Binding-site contacts:
Ligand atom O1 contacts residue MET174 of chain 2.B at 3.2 Å.
Ligand atom CL contacts residue GLY94 of chain 2.B at 3.9 Å.
Ligand atom C8 contacts residue LEU150 of chain 2.B at 4.0 Å (hydrophobic).
Ligand atom CL contacts residue ILE91 of chain 2.B at 3.9 Å.
Ligand atom C13 contacts residue CYS95 of chain 2.B at 3.9 Å (hydrophobic).
Ligand atom C17 contacts residue LEU143 of chain 2.B at 3.2 Å (hydrophobic).
Ligand atom C14 contacts residue GLY94 of chain 2.B at 3.9 Å.
Ligand atom C12 contacts residue ILE91 of chain 2.B at 3.4 Å (hydrophobic).
Ligand atom C4 contacts residue ILE136 of chain 2.B at 3.8 Å (hydrophobic).
Ligand atom O contacts residue ALA102 of chain 2.B at 3.4 Å.
Ligand atom C18 contacts residue LEU150 of chain 2.B at 3.8 Å (hydrophobic).
Ligand atom O contacts residue ILE136 of chain 2.B at 3.3 Å.
Ligand atom C7 contacts residue ARG98 of chain 2.B at 3.9 Å.
Ligand atom C16 contacts residue VAL149 of chain 2.B at 3.8 Å (hydrophobic).
Ligand atom C13 contacts residue GLY94 of chain 2.B at 3.9 Å.
Ligand atom C12 contacts residue CYS95 of chain 2.B at 3.9 Å (hydrophobic).
Ligand atom C11 contacts residue CYS95 of chain 2.B at 3.9 Å (hydrophobic).
Ligand atom C3 contacts residue ILE136 of chain 2.B at 3.9 Å (hydrophobic).
Ligand atom C6 contacts residue ILE136 of chain 2.B at 3.5 Å (hydrophobic).
Ligand atom C18 contacts residue LEU143 of chain 2.B at 3.9 Å (hydrophobic).
Ligand atom C16 contacts residue LEU150 of chain 2.B at 2.9 Å (hydrophobic).
Ligand atom C contacts residue ARG98 of chain 2.B at 3.9 Å.
Ligand atom C16 contacts residue ILE151 of chain 2.B at 3.3 Å (hydrophobic).
Ligand atom C2 contacts residue ARG98 of chain 2.B at 3.6 Å.
Ligand atom C2 contacts residue LEU140 of chain 2.B at 3.9 Å (hydrophobic).
Ligand atom C contacts residue LEU140 of chain 2.B at 3.8 Å (hydrophobic).
Ligand atom O2 contacts residue ARG98 of chain 2.B at 3.2 Å.
Ligand atom O2 contacts residue SER152 of chain 2.B at 3.8 Å.
Ligand atom C18 contacts residue ARG98 of chain 2.B at 3.6 Å.
Ligand atom C4 contacts residue SER99 of chain 2.B at 3.5 Å.
Ligand atom C8 contacts residue LEU140 of chain 2.B at 3.9 Å (hydrophobic).
Ligand atom C1 contacts residue ARG98 of chain 2.B at 3.5 Å.
Ligand atom C17 contacts residue LEU150 of chain 2.B at 3.4 Å (hydrophobic).
Ligand atom C7 contacts residue LEU140 of chain 2.B at 3.6 Å (hydrophobic).
Ligand atom C6 contacts residue ALA102 of chain 2.B at 3.6 Å (hydrophobic).
Ligand atom C13 contacts residue ILE91 of chain 2.B at 3.9 Å (hydrophobic).
Ligand atom O3 contacts residue LEU143 of chain 2.B at 3.5 Å.
Ligand atom O3 contacts residue GLU153 of chain 2.B at 3.6 Å (salt-bridge).
Ligand atom C1 contacts residue LEU140 of chain 2.B at 3.5 Å (hydrophobic).
Ligand atom C5 contacts residue CYS95 of chain 2.B at 4.0 Å (hydrophobic).

Sequence of chain 2.B:
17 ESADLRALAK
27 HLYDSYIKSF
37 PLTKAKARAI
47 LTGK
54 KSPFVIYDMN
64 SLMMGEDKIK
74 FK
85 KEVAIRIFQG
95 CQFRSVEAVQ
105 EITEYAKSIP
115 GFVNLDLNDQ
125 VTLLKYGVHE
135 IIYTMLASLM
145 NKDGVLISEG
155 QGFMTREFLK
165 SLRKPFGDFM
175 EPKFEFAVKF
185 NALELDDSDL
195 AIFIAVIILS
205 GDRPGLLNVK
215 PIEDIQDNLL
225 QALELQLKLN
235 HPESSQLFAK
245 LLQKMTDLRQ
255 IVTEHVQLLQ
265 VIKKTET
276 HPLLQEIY

This protein binds this small molecule.
Small molecule (SMILES): COc1ccc2c(c1)c(CC(=O)O)c(C)n2C(=O)c1ccc(Cl)cc1